Sequence of chain 1.D:
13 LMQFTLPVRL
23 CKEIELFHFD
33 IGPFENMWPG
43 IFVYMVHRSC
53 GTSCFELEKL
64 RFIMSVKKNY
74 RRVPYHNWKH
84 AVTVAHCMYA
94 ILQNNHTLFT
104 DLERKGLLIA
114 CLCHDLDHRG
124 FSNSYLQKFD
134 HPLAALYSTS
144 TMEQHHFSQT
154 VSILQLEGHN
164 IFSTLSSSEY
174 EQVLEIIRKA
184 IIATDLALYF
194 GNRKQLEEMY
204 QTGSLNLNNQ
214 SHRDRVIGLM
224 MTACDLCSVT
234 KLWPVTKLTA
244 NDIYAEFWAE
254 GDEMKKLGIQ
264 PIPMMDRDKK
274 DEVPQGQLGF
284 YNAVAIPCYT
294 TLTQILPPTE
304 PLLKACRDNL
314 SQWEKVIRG

Binding-site contacts:
Ligand atom C11 contacts residue ILE246 of chain 1.D at 3.9 Å (hydrophobic).
Ligand atom CL14 contacts residue PHE283 of chain 1.D at 3.8 Å.
Ligand atom N7 contacts residue PHE250 of chain 1.D at 4.0 Å.
Ligand atom C3 contacts residue PHE283 of chain 1.D at 3.4 Å (hydrophobic).
Ligand atom C8 contacts residue MET267 of chain 1.D at 3.2 Å (hydrophobic).
Ligand atom C2 contacts residue PHE283 of chain 1.D at 3.5 Å (hydrophobic).
Ligand atom C16 contacts residue ILE246 of chain 1.D at 3.6 Å (hydrophobic).
Ligand atom O15 contacts residue GLN280 of chain 1.D at 3.8 Å.
Ligand atom C4 contacts residue PHE283 of chain 1.D at 3.7 Å (hydrophobic).
Ligand atom CL14 contacts residue TYR247 of chain 1.D at 3.4 Å.
Ligand atom N12 contacts residue ILE246 of chain 1.D at 3.9 Å.
Ligand atom C16 contacts residue LEU229 of chain 1.D at 4.1 Å (hydrophobic).
Ligand atom C6 contacts residue PHE283 of chain 1.D at 3.7 Å (hydrophobic).
Ligand atom O15 contacts residue VAL232 of chain 1.D at 3.9 Å.
Ligand atom C16 contacts residue TYR78 of chain 1.D at 4.0 Å (hydrophobic).
Ligand atom O15 contacts residue ILE246 of chain 1.D at 3.6 Å.
Ligand atom C1 contacts residue PHE283 of chain 1.D at 3.4 Å (hydrophobic).
Ligand atom CL14 contacts residue GLN280 of chain 1.D at 4.0 Å.
Ligand atom C2 contacts residue PHE250 of chain 1.D at 4.0 Å (hydrophobic).
Ligand atom O15 contacts residue PHE283 of chain 1.D at 4.2 Å.
Ligand atom N12 contacts residue PHE283 of chain 1.D at 3.7 Å.
Ligand atom C5 contacts residue GLN280 of chain 1.D at 4.1 Å.
Ligand atom C5 contacts residue PHE283 of chain 1.D at 3.6 Å (hydrophobic).
Ligand atom CL14 contacts residue MET267 of chain 1.D at 3.1 Å.
Ligand atom O10 contacts residue LEU189 of chain 1.D at 3.9 Å.
Ligand atom C1 contacts residue PHE250 of chain 1.D at 3.6 Å (hydrophobic).
Ligand atom C4 contacts residue PHE250 of chain 1.D at 3.9 Å (hydrophobic).
Ligand atom C9 contacts residue MET267 of chain 1.D at 4.0 Å (hydrophobic).
Ligand atom C16 contacts residue SER231 of chain 1.D at 3.5 Å.
Ligand atom C11 contacts residue PHE283 of chain 1.D at 3.7 Å (hydrophobic).
Ligand atom C8 contacts residue PHE283 of chain 1.D at 3.7 Å (hydrophobic).
Ligand atom C13 contacts residue MET267 of chain 1.D at 2.9 Å (hydrophobic).
Ligand atom C6 contacts residue LEU229 of chain 1.D at 4.2 Å (hydrophobic).
Ligand atom O10 contacts residue PHE283 of chain 1.D at 4.2 Å.
Ligand atom N7 contacts residue PHE283 of chain 1.D at 3.5 Å.
Ligand atom C8 contacts residue PHE250 of chain 1.D at 4.0 Å (hydrophobic).
Ligand atom C13 contacts residue PHE283 of chain 1.D at 4.1 Å (hydrophobic).
Ligand atom CL14 contacts residue GLY279 of chain 1.D at 3.7 Å.
Ligand atom C3 contacts residue PHE250 of chain 1.D at 3.7 Å (hydrophobic).
Ligand atom N7 contacts residue GLN280 of chain 1.D at 3.3 Å (h-bond).

This small molecule binds to this protein.
Small molecule (SMILES): CN1Cc2c([nH]c3c(Cl)ccc(O)c23)C1=O